Binding-site contacts:
Ligand atom C6 contacts residue PRO83 of chain 1.B at 3.6 Å (hydrophobic).
Ligand atom N9 contacts residue THR82 of chain 1.B at 3.6 Å (h-bond).
Ligand atom O4' contacts residue LEU80 of chain 1.B at 3.8 Å.
Ligand atom O3' contacts residue ARG20 of chain 1.B at 3.7 Å.
Ligand atom O5' contacts residue ARG20 of chain 1.B at 3.5 Å (salt-bridge).
Ligand atom C8 contacts residue TRP21 of chain 1.B at 3.7 Å (hydrophobic).
Ligand atom C5 contacts residue TRP21 of chain 1.B at 3.6 Å (hydrophobic).
Ligand atom C4' contacts residue LEU80 of chain 1.B at 3.5 Å (hydrophobic).
Ligand atom C2' contacts residue ARG20 of chain 1.B at 3.5 Å.
Ligand atom O3P contacts residue ASP139 of chain 1.B at 2.5 Å (salt-bridge).
Ligand atom O4' contacts residue THR82 of chain 1.B at 2.9 Å (h-bond).
Ligand atom O1P contacts residue ASP139 of chain 1.B at 3.3 Å (salt-bridge).
Ligand atom O3' contacts residue ASP79 of chain 1.B at 2.4 Å (salt-bridge).
Ligand atom O1P contacts residue CO1 of chain 1.F at 2.4 Å.
Ligand atom C4' contacts residue ASP79 of chain 1.B at 3.4 Å.
Ligand atom P contacts residue ASP139 of chain 1.B at 3.4 Å.
Ligand atom P contacts residue ARG20 of chain 1.B at 3.8 Å.
Ligand atom C4' contacts residue PRO81 of chain 1.B at 3.8 Å (hydrophobic).
Ligand atom C5' contacts residue LEU80 of chain 1.B at 3.7 Å (hydrophobic).
Ligand atom C3' contacts residue ARG20 of chain 1.B at 3.4 Å.
Ligand atom C4 contacts residue PRO83 of chain 1.B at 3.8 Å (hydrophobic).
Ligand atom C5' contacts residue THR82 of chain 1.B at 3.6 Å.
Ligand atom N7 contacts residue TRP21 of chain 1.B at 3.8 Å.
Ligand atom O4' contacts residue PRO81 of chain 1.B at 3.3 Å.
Ligand atom C4' contacts residue THR82 of chain 1.B at 3.8 Å.
Ligand atom O3' contacts residue TRP21 of chain 1.B at 3.0 Å (h-bond).
Ligand atom P contacts residue CO1 of chain 1.F at 3.7 Å.
Ligand atom C8 contacts residue THR82 of chain 1.B at 3.2 Å.
Ligand atom O1P contacts residue HIS35 of chain 1.B at 3.2 Å (h-bond).
Ligand atom C5' contacts residue ASP79 of chain 1.B at 3.8 Å.
Ligand atom C2 contacts residue PRO83 of chain 1.B at 3.4 Å (hydrophobic).
Ligand atom O5' contacts residue THR82 of chain 1.B at 3.8 Å.
Ligand atom O1P contacts residue ARG20 of chain 1.B at 2.9 Å (salt-bridge).
Ligand atom C4 contacts residue TRP21 of chain 1.B at 3.5 Å (hydrophobic).
Ligand atom N9 contacts residue TRP21 of chain 1.B at 3.7 Å.
Ligand atom C3' contacts residue ASP79 of chain 1.B at 3.4 Å.
Ligand atom O1P contacts residue ASP71 of chain 1.B at 3.3 Å (salt-bridge).
Ligand atom N1 contacts residue PRO83 of chain 1.B at 3.1 Å.
Ligand atom N3 contacts residue PRO83 of chain 1.B at 3.6 Å.
Ligand atom N7 contacts residue THR82 of chain 1.B at 3.7 Å.

A small-molecule ligand and the protein it binds are described below.
Small molecule (SMILES): Nc1ncnc2c1ncn2[C@H]1C[C@H](O)[C@@H](COP(=O)(O)O)O1

Sequence of chain 1.B:
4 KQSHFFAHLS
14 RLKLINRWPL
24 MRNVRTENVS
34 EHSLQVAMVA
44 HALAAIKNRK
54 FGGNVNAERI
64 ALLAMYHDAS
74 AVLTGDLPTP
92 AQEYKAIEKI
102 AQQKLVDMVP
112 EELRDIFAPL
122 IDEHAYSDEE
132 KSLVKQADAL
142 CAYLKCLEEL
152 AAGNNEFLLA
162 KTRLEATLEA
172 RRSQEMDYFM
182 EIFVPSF